The protein below binds the small molecule below.
Small molecule (SMILES): CO[C@H]1O[C@H](CO)[C@@H](O)[C@H](O)[C@H]1O

Sequence of chain 1.A:
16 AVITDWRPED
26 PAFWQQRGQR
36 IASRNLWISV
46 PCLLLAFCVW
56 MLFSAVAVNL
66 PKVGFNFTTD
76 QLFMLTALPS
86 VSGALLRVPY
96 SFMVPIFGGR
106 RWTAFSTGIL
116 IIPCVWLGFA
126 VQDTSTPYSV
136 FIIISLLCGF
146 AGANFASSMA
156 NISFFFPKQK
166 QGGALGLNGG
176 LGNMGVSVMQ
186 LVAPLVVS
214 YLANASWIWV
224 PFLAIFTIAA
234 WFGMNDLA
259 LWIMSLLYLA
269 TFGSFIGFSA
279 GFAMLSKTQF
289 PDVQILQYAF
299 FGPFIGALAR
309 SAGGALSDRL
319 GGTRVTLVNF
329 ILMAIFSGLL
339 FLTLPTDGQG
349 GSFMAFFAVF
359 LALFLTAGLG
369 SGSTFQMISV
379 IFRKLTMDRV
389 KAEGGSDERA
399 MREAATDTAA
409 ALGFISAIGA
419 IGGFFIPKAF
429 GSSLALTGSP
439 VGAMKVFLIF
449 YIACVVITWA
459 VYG

Binding-site contacts:
Ligand atom C3 contacts residue PHE423 of chain 1.A at 4.3 Å (hydrophobic).
Ligand atom C4 contacts residue ILE424 of chain 1.A at 4.5 Å (hydrophobic).
Ligand atom O6 contacts residue PHE448 of chain 1.A at 3.3 Å.
Ligand atom C6 contacts residue VAL444 of chain 1.A at 3.7 Å (hydrophobic).
Ligand atom C2 contacts residue PHE423 of chain 1.A at 3.5 Å (hydrophobic).
Ligand atom O1 contacts residue PHE448 of chain 1.A at 4.0 Å.
Ligand atom C4 contacts residue PHE445 of chain 1.A at 4.4 Å (hydrophobic).
Ligand atom O6 contacts residue VAL444 of chain 1.A at 3.2 Å.
Ligand atom O6 contacts residue PHE423 of chain 1.A at 4.2 Å.
Ligand atom C2 contacts residue GLY420 of chain 1.A at 4.3 Å.
Ligand atom C1 contacts residue PHE423 of chain 1.A at 3.5 Å (hydrophobic).
Ligand atom C4 contacts residue PHE448 of chain 1.A at 3.9 Å (hydrophobic).
Ligand atom O2 contacts residue GLY420 of chain 1.A at 3.5 Å.
Ligand atom O2 contacts residue LEU267 of chain 1.A at 3.3 Å.
Ligand atom O1 contacts residue LEU267 of chain 1.A at 4.3 Å.
Ligand atom O5 contacts residue PHE423 of chain 1.A at 3.2 Å.
Ligand atom O4 contacts residue TYR449 of chain 1.A at 4.2 Å.
Ligand atom C3 contacts residue PHE448 of chain 1.A at 4.2 Å (hydrophobic).
Ligand atom O3 contacts residue ILE424 of chain 1.A at 3.4 Å.
Ligand atom O2 contacts residue ILE419 of chain 1.A at 4.1 Å.
Ligand atom O3 contacts residue GLY420 of chain 1.A at 3.8 Å.
Ligand atom C6 contacts residue PHE445 of chain 1.A at 4.0 Å (hydrophobic).
Ligand atom C4 contacts residue PHE423 of chain 1.A at 3.9 Å (hydrophobic).
Ligand atom C5 contacts residue PHE423 of chain 1.A at 3.9 Å (hydrophobic).
Ligand atom C5 contacts residue PHE448 of chain 1.A at 3.5 Å (hydrophobic).
Ligand atom O2 contacts residue PHE423 of chain 1.A at 3.9 Å.
Ligand atom C6 contacts residue PHE448 of chain 1.A at 3.4 Å (hydrophobic).
Ligand atom O4 contacts residue PHE445 of chain 1.A at 4.2 Å.
Ligand atom O4 contacts residue PHE448 of chain 1.A at 3.2 Å.
Ligand atom C6 contacts residue PHE423 of chain 1.A at 3.8 Å (hydrophobic).